Sequence of chain 1.A:
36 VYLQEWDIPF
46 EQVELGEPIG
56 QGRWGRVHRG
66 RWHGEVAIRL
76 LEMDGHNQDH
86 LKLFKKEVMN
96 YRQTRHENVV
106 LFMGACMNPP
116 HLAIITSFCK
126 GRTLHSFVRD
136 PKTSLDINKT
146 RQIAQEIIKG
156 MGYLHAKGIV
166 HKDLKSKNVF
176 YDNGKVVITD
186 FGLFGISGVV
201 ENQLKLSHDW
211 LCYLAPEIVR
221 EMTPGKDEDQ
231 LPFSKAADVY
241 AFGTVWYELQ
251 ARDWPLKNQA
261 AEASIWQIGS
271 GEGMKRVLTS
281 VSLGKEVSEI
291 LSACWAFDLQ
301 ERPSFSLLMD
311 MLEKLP

The protein below binds the small molecule below.
Small molecule (SMILES): Nc1ncnc2c1ncn2[C@@H]1O[C@H](CO[P](=O)(O)O[P](=O)(O)NP(=O)(O)O)[C@@H](O)[C@H]1O

Binding-site contacts:
Ligand atom C2 contacts residue PHE175 of chain 1.A at 3.8 Å (hydrophobic).
Ligand atom N6 contacts residue THR121 of chain 1.A at 3.1 Å (h-bond).
Ligand atom O2G contacts residue LYS170 of chain 1.A at 4.0 Å.
Ligand atom N6 contacts residue SER122 of chain 1.A at 3.4 Å (h-bond).
Ligand atom N6 contacts residue ALA72 of chain 1.A at 3.7 Å.
Ligand atom O2' contacts residue LYS172 of chain 1.A at 4.0 Å.
Ligand atom O2' contacts residue PHE175 of chain 1.A at 3.5 Å.
Ligand atom O2G contacts residue TRP59 of chain 1.A at 3.9 Å.
Ligand atom C5' contacts residue ILE54 of chain 1.A at 4.0 Å (hydrophobic).
Ligand atom O3' contacts residue ILE54 of chain 1.A at 3.8 Å.
Ligand atom N1 contacts residue ALA72 of chain 1.A at 4.0 Å.
Ligand atom O4' contacts residue ILE54 of chain 1.A at 3.4 Å (h-bond).
Ligand atom O1A contacts residue MG1 of chain 1.D at 3.1 Å.
Ligand atom N3B contacts residue LYS170 of chain 1.A at 4.0 Å.
Ligand atom C6 contacts residue ALA72 of chain 1.A at 3.7 Å (hydrophobic).
Ligand atom C4' contacts residue ILE54 of chain 1.A at 3.1 Å (hydrophobic).
Ligand atom N3 contacts residue PHE175 of chain 1.A at 3.5 Å.
Ligand atom O3G contacts residue ARG58 of chain 1.A at 3.8 Å.
Ligand atom O1A contacts residue ARG74 of chain 1.A at 3.6 Å (salt-bridge).
Ligand atom C4 contacts residue PHE175 of chain 1.A at 3.9 Å (hydrophobic).
Ligand atom O3G contacts residue GLN56 of chain 1.A at 4.0 Å.
Ligand atom O1A contacts residue ASP185 of chain 1.A at 2.9 Å (salt-bridge).
Ligand atom O4' contacts residue VAL62 of chain 1.A at 3.8 Å.
Ligand atom N1 contacts residue CYS124 of chain 1.A at 3.4 Å (h-bond).
Ligand atom O1A contacts residue ASN173 of chain 1.A at 4.0 Å.
Ligand atom O3G contacts residue GLY57 of chain 1.A at 3.1 Å.
Ligand atom O1B contacts residue ASN173 of chain 1.A at 3.4 Å (h-bond).
Ligand atom O1G contacts residue ARG58 of chain 1.A at 3.4 Å (salt-bridge).
Ligand atom N7 contacts residue ASP185 of chain 1.A at 3.7 Å.
Ligand atom O1B contacts residue LYS170 of chain 1.A at 3.4 Å (salt-bridge).
Ligand atom O2A contacts residue ARG74 of chain 1.A at 3.0 Å (salt-bridge).
Ligand atom PG contacts residue MG1 of chain 1.D at 3.7 Å.
Ligand atom O2G contacts residue MG1 of chain 1.D at 2.1 Å.
Ligand atom C2 contacts residue CYS124 of chain 1.A at 3.8 Å (hydrophobic).
Ligand atom C2 contacts residue PHE123 of chain 1.A at 3.9 Å (hydrophobic).
Ligand atom C8 contacts residue ASP185 of chain 1.A at 3.7 Å.
Ligand atom O1B contacts residue MG1 of chain 1.D at 3.8 Å.
Ligand atom N1 contacts residue SER122 of chain 1.A at 4.0 Å.
Ligand atom O2' contacts residue THR128 of chain 1.A at 4.0 Å.
Ligand atom O1G contacts residue TRP59 of chain 1.A at 4.0 Å.